A protein and the small-molecule ligand that binds it are described below.
Small molecule (SMILES): CC(=O)N[C@@H]1[C@@H](O)[C@H](O)[C@@H](CO)O[C@H]1O

Sequence of chain 18.A:
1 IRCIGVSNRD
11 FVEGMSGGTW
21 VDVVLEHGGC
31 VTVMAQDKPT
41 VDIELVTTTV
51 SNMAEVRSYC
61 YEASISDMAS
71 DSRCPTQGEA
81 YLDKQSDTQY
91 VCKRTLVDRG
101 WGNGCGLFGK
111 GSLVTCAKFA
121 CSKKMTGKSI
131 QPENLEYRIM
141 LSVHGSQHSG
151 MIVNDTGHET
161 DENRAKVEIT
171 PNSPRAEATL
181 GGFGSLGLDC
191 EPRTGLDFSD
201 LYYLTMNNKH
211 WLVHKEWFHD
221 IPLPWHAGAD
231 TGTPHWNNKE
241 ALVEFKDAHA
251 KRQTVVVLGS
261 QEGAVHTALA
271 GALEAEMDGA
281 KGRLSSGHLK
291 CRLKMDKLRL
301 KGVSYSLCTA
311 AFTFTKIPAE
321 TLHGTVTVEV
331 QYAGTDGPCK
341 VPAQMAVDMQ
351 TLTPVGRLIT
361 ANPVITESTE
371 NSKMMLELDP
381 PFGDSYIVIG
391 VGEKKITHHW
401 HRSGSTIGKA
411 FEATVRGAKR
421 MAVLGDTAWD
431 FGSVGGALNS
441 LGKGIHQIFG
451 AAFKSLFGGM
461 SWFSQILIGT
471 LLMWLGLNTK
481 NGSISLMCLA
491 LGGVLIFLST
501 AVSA

Binding-site contacts:
Ligand atom C8 contacts residue ASN154 of chain 18.A at 4.1 Å.
Ligand atom C6 contacts residue THR160 of chain 18.A at 3.7 Å.
Ligand atom C1 contacts residue ASN154 of chain 18.A at 1.6 Å.
Ligand atom C8 contacts residue VAL153 of chain 18.A at 4.4 Å (hydrophobic).
Ligand atom O3 contacts residue THR160 of chain 18.A at 4.3 Å.
Ligand atom O7 contacts residue ASP161 of chain 18.A at 3.7 Å.
Ligand atom C7 contacts residue THR160 of chain 18.A at 3.4 Å.
Ligand atom C4 contacts residue THR160 of chain 18.A at 3.6 Å.
Ligand atom C3 contacts residue THR160 of chain 18.A at 3.9 Å.
Ligand atom C5 contacts residue ASN154 of chain 18.A at 3.8 Å.
Ligand atom O5 contacts residue HIS158 of chain 18.A at 3.8 Å.
Ligand atom N2 contacts residue THR160 of chain 18.A at 3.5 Å.
Ligand atom N2 contacts residue ASN154 of chain 18.A at 3.0 Å (h-bond).
Ligand atom O6 contacts residue HIS158 of chain 18.A at 3.4 Å (h-bond).
Ligand atom O5 contacts residue ASN154 of chain 18.A at 2.4 Å (h-bond).
Ligand atom O5 contacts residue THR160 of chain 18.A at 3.2 Å.
Ligand atom C3 contacts residue ASN154 of chain 18.A at 3.9 Å.
Ligand atom C7 contacts residue ASN154 of chain 18.A at 3.0 Å.
Ligand atom C2 contacts residue ASN154 of chain 18.A at 2.5 Å.
Ligand atom O7 contacts residue THR160 of chain 18.A at 2.5 Å.
Ligand atom C1 contacts residue THR160 of chain 18.A at 3.0 Å.
Ligand atom O7 contacts residue ASN154 of chain 18.A at 2.7 Å (h-bond).
Ligand atom C6 contacts residue HIS158 of chain 18.A at 4.0 Å.
Ligand atom C8 contacts residue ILE152 of chain 18.A at 4.3 Å (hydrophobic).
Ligand atom C4 contacts residue ASN154 of chain 18.A at 4.3 Å.
Ligand atom C5 contacts residue THR160 of chain 18.A at 3.7 Å.
Ligand atom C2 contacts residue THR160 of chain 18.A at 2.7 Å.